Binding-site contacts:
Ligand atom C2 contacts residue ASN122 of chain 1.A at 2.6 Å.
Ligand atom O7 contacts residue TRP120 of chain 1.A at 3.3 Å.
Ligand atom C5 contacts residue ASN122 of chain 1.A at 3.6 Å.
Ligand atom O5 contacts residue ASN122 of chain 1.A at 2.3 Å (h-bond).
Ligand atom C3 contacts residue ASN122 of chain 1.A at 3.9 Å.
Ligand atom C2 contacts residue TRP120 of chain 1.A at 4.4 Å (hydrophobic).
Ligand atom C5 contacts residue TRP120 of chain 1.A at 4.0 Å (hydrophobic).
Ligand atom N2 contacts residue TRP120 of chain 1.A at 3.9 Å.
Ligand atom C3 contacts residue TRP120 of chain 1.A at 3.8 Å (hydrophobic).
Ligand atom O7 contacts residue GLY123 of chain 1.A at 3.8 Å.
Ligand atom C7 contacts residue ASN122 of chain 1.A at 3.5 Å.
Ligand atom C7 contacts residue TRP120 of chain 1.A at 4.2 Å (hydrophobic).
Ligand atom N2 contacts residue ASN122 of chain 1.A at 3.0 Å (h-bond).
Ligand atom C4 contacts residue TRP120 of chain 1.A at 4.3 Å (hydrophobic).
Ligand atom O7 contacts residue ASN122 of chain 1.A at 3.9 Å.
Ligand atom C8 contacts residue GLY123 of chain 1.A at 4.2 Å.
Ligand atom C1 contacts residue TRP120 of chain 1.A at 4.2 Å (hydrophobic).
Ligand atom O4 contacts residue TRP120 of chain 1.A at 3.8 Å.
Ligand atom C1 contacts residue ASN122 of chain 1.A at 1.4 Å.
Ligand atom O3 contacts residue TRP120 of chain 1.A at 4.0 Å.
Ligand atom C8 contacts residue ASN122 of chain 1.A at 3.2 Å.
Ligand atom C7 contacts residue GLY123 of chain 1.A at 4.3 Å.
Ligand atom C4 contacts residue ASN122 of chain 1.A at 4.2 Å.

This protein binds this small molecule.
Small molecule (SMILES): CC(=O)N[C@H]1[C@H](O[C@H]2[C@H](O)[C@@H](NC(C)=O)CO[C@@H]2CO)O[C@H](CO)[C@@H](O)[C@@H]1O

Sequence of chain 1.A:
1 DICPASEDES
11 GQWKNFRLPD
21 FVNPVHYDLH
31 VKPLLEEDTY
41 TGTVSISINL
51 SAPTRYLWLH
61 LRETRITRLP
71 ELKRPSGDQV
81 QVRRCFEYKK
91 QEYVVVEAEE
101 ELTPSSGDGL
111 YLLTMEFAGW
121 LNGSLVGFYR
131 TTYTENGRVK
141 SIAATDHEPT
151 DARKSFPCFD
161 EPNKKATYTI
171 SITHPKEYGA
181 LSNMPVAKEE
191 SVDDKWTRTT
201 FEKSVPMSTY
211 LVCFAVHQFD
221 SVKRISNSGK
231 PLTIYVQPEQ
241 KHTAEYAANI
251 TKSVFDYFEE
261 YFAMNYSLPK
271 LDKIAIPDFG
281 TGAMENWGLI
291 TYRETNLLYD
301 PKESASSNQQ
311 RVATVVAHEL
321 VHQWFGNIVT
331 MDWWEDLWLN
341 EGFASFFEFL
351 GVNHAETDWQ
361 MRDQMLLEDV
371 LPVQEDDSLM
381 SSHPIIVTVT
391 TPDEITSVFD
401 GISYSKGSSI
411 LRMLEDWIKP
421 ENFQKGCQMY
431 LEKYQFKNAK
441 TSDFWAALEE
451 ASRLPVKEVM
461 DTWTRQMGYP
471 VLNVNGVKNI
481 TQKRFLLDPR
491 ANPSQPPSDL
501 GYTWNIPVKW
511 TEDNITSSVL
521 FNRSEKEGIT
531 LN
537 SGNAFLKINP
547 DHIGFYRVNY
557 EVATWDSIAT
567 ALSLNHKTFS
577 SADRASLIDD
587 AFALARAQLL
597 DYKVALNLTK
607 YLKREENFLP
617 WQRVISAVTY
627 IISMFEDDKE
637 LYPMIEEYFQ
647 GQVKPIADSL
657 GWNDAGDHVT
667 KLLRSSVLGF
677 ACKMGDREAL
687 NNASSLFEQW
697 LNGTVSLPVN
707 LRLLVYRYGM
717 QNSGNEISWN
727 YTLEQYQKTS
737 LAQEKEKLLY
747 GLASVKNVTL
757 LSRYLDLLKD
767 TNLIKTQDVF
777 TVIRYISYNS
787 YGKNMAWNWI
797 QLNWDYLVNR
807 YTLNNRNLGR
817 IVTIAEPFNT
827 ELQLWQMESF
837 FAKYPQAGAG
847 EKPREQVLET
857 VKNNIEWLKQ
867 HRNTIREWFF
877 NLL